A protein and the small-molecule ligand that binds it are described below.
Small molecule (SMILES): CC[C@H](C)[C@H](NC(=O)[C@H](C)NC(=O)[C@@H]1CCCN1C(=O)[C@@H](N)CC(=O)O)C(=O)N[C@H](C(=O)N[C@@H](CCC(N)=O)C(=O)N[C@@H](CS)C(=O)N[C@@H](C)C(=O)N[C@@H](CC1=c2ccccc2=NC1)C(=O)N[C@@H](C)C(=O)N[C@@H](C)C(=O)N[C@@H](CC(C)C)C(=O)N[C@@H](Cc1ccc(O)cc1)C(=O)N[C@@H](CS)C(=O)N[C@@H](CC(=O)O)C(=O)N[C@@H](CCSC)C(=O)N[C@H](C=O)CCC(N)=O)C(C)C

Sequence of chain 1.B:
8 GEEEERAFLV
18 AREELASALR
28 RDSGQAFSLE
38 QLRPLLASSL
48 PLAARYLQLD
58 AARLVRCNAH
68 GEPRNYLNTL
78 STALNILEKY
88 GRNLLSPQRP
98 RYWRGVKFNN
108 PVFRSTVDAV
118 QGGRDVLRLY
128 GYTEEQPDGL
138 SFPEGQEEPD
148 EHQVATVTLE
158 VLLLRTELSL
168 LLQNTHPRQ

Binding-site contacts:
Ligand atom O contacts residue NH21 of chain 1.G at 3.5 Å (h-bond).
Ligand atom O contacts residue WHL1 of chain 1.H at 3.6 Å.
Ligand atom O contacts residue ILE83 of chain 1.B at 3.7 Å.
Ligand atom O contacts residue NH21 of chain 1.G at 3.7 Å.
Ligand atom CA contacts residue NH21 of chain 1.G at 2.5 Å.
Ligand atom CZ2 contacts residue LYS86 of chain 1.B at 3.6 Å.
Ligand atom O contacts residue ARG98 of chain 1.B at 3.5 Å (salt-bridge).
Ligand atom N contacts residue NH21 of chain 1.G at 2.8 Å (h-bond).
Ligand atom CB contacts residue VAL109 of chain 1.B at 3.7 Å (hydrophobic).
Ligand atom CA contacts residue WHL1 of chain 1.H at 3.5 Å.
Ligand atom CE1 contacts residue ASN90 of chain 1.B at 3.4 Å.
Ligand atom CG1 contacts residue ASN82 of chain 1.B at 3.6 Å.
Ligand atom CD1 contacts residue ASN90 of chain 1.B at 3.6 Å.
Ligand atom OH contacts residue GLN95 of chain 1.B at 2.9 Å (h-bond).
Ligand atom CD1 contacts residue LYS86 of chain 1.B at 3.6 Å.
Ligand atom O contacts residue TYR99 of chain 1.B at 2.8 Å (h-bond).
Ligand atom O contacts residue VAL109 of chain 1.B at 3.5 Å.
Ligand atom CG contacts residue VAL109 of chain 1.B at 3.6 Å (hydrophobic).
Ligand atom OD2 contacts residue ASN107 of chain 1.B at 3.4 Å (h-bond).
Ligand atom CE contacts residue ASN90 of chain 1.B at 3.4 Å.
Ligand atom CB contacts residue WHL1 of chain 1.H at 3.0 Å.
Ligand atom O contacts residue PRO97 of chain 1.B at 3.4 Å.
Ligand atom C contacts residue TYR99 of chain 1.B at 3.7 Å (hydrophobic).
Ligand atom CH2 contacts residue LYS86 of chain 1.B at 3.6 Å.
Ligand atom O contacts residue NH21 of chain 1.G at 2.3 Å (h-bond).
Ligand atom C contacts residue NH21 of chain 1.G at 3.5 Å.
Ligand atom C contacts residue PRO97 of chain 1.B at 3.7 Å (hydrophobic).
Ligand atom CG2 contacts residue ASN82 of chain 1.B at 3.7 Å.
Ligand atom CE3 contacts residue LYS86 of chain 1.B at 3.6 Å.
Ligand atom C contacts residue NH21 of chain 1.G at 1.4 Å.
Ligand atom CD1 contacts residue ILE83 of chain 1.B at 3.6 Å (hydrophobic).
Ligand atom CG contacts residue ASN107 of chain 1.B at 3.6 Å.
Ligand atom CD2 contacts residue TYR87 of chain 1.B at 3.6 Å (hydrophobic).
Ligand atom SG contacts residue WHL1 of chain 1.H at 1.9 Å.
Ligand atom CB contacts residue PRO97 of chain 1.B at 3.7 Å (hydrophobic).
Ligand atom CB contacts residue WHL1 of chain 1.H at 3.5 Å.
Ligand atom CG contacts residue LYS86 of chain 1.B at 3.6 Å.
Ligand atom CB contacts residue TYR87 of chain 1.B at 3.7 Å (hydrophobic).
Ligand atom CB contacts residue NH21 of chain 1.G at 3.4 Å.
Ligand atom CD2 contacts residue LYS86 of chain 1.B at 3.5 Å.